Binding-site contacts:
Ligand atom C10 contacts residue LEU154 of chain 1.H at 3.6 Å (hydrophobic).
Ligand atom N19 contacts residue VAL71 of chain 1.H at 3.6 Å.
Ligand atom O1 contacts residue LEU150 of chain 1.H at 3.7 Å.
Ligand atom O7 contacts residue ASN151 of chain 1.H at 3.4 Å (h-bond).
Ligand atom C18 contacts residue VAL71 of chain 1.H at 3.3 Å (hydrophobic).
Ligand atom S13 contacts residue GLN124 of chain 1.H at 3.7 Å.
Ligand atom C6 contacts residue THR169 of chain 1.H at 3.8 Å.
Ligand atom C22 contacts residue GLN132 of chain 1.H at 3.7 Å.
Ligand atom C6 contacts residue LEU150 of chain 1.H at 3.7 Å (hydrophobic).
Ligand atom C23 contacts residue GLN132 of chain 1.H at 3.2 Å.
Ligand atom S13 contacts residue SER98 of chain 1.H at 3.7 Å.
Ligand atom O1 contacts residue ARG147 of chain 1.H at 3.3 Å.
Ligand atom C5 contacts residue THR169 of chain 1.H at 3.3 Å.
Ligand atom C4 contacts residue ILE136 of chain 1.G at 3.6 Å (hydrophobic).
Ligand atom C17 contacts residue VAL71 of chain 1.H at 3.6 Å (hydrophobic).
Ligand atom C26 contacts residue ILE143 of chain 1.H at 3.7 Å (hydrophobic).
Ligand atom O7 contacts residue THR169 of chain 1.H at 3.7 Å.
Ligand atom N3 contacts residue GLN124 of chain 1.H at 2.7 Å (h-bond).
Ligand atom C11 contacts residue LEU154 of chain 1.H at 3.6 Å (hydrophobic).
Ligand atom C18 contacts residue LEU126 of chain 1.H at 3.6 Å (hydrophobic).
Ligand atom N14 contacts residue GLN124 of chain 1.H at 2.8 Å (h-bond).
Ligand atom C8 contacts residue GLN124 of chain 1.H at 3.7 Å.
Ligand atom N25 contacts residue THR146 of chain 1.H at 3.6 Å.
Ligand atom C5 contacts residue GLN124 of chain 1.H at 3.8 Å.
Ligand atom C22 contacts residue THR146 of chain 1.H at 3.7 Å.
Ligand atom C22 contacts residue HIS142 of chain 1.H at 3.5 Å.
Ligand atom C12 contacts residue SER101 of chain 1.H at 3.4 Å.
Ligand atom O7 contacts residue LEU150 of chain 1.H at 3.4 Å.
Ligand atom C10 contacts residue THR169 of chain 1.H at 3.7 Å.
Ligand atom C26 contacts residue THR146 of chain 1.H at 3.8 Å.
Ligand atom C12 contacts residue SER98 of chain 1.H at 3.2 Å.
Ligand atom C18 contacts residue GLN124 of chain 1.H at 3.8 Å.
Ligand atom N14 contacts residue HIS123 of chain 1.H at 3.7 Å.
Ligand atom C4 contacts residue GLN124 of chain 1.H at 3.3 Å.
Ligand atom C4 contacts residue THR169 of chain 1.H at 3.2 Å.
Ligand atom N14 contacts residue THR169 of chain 1.H at 3.6 Å.
Ligand atom N3 contacts residue ILE136 of chain 1.G at 3.6 Å.
Ligand atom C16 contacts residue GLN124 of chain 1.H at 3.5 Å.
Ligand atom C6 contacts residue ASN151 of chain 1.H at 3.5 Å.
Ligand atom C18 contacts residue PRO125 of chain 1.H at 3.3 Å (hydrophobic).

Sequence of chain 1.H:
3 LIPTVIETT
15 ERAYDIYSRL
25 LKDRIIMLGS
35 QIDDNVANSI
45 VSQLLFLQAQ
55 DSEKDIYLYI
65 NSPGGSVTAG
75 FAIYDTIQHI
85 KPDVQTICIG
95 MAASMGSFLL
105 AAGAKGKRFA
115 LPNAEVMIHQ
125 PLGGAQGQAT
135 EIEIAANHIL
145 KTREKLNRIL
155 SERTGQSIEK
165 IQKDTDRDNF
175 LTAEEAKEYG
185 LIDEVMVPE

This protein binds this small molecule.
Small molecule (SMILES): CC(C)n1ncc2cc(C(=O)NCc3coc(-c4cccs4)n3)cnc21

Sequence of chain 1.G:
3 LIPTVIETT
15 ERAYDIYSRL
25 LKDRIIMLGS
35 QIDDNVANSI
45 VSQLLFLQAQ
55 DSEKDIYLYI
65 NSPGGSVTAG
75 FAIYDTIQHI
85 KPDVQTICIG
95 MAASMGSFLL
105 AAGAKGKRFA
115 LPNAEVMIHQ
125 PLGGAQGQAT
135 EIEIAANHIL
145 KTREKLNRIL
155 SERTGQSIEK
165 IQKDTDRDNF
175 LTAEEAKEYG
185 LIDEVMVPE